This protein binds this small molecule.
Small molecule (SMILES): O=C(N[C@H](CO)[C@H](O)c1ccc([N+](=O)[O-])cc1)C(Br)Br

Binding-site contacts:
Ligand atom O4 contacts residue THR46 of chain 2.B at 2.7 Å (h-bond).
Ligand atom BR1 contacts residue GLN129 of chain 2.B at 3.9 Å.
Ligand atom C2 contacts residue GLY43 of chain 2.B at 3.5 Å.
Ligand atom C1 contacts residue GLY43 of chain 2.B at 3.0 Å.
Ligand atom N2 contacts residue THR46 of chain 2.B at 3.3 Å.
Ligand atom C2 contacts residue THR46 of chain 2.B at 3.4 Å.
Ligand atom C1 contacts residue THR131 of chain 2.B at 4.4 Å.
Ligand atom O5 contacts residue GLY43 of chain 2.B at 4.0 Å.
Ligand atom O5 contacts residue GLN44 of chain 2.B at 3.3 Å.
Ligand atom BR1 contacts residue THR46 of chain 2.B at 3.7 Å.
Ligand atom C4 contacts residue THR46 of chain 2.B at 3.8 Å.
Ligand atom C1 contacts residue THR46 of chain 2.B at 3.5 Å.
Ligand atom BR2 contacts residue GLY43 of chain 2.B at 3.7 Å.
Ligand atom C3 contacts residue THR46 of chain 2.B at 4.3 Å.
Ligand atom O2 contacts residue THR46 of chain 2.B at 4.1 Å.
Ligand atom N2 contacts residue GLN44 of chain 2.B at 4.4 Å.
Ligand atom N2 contacts residue GLY43 of chain 2.B at 3.0 Å (h-bond).
Ligand atom C3 contacts residue GLY43 of chain 2.B at 4.0 Å.

Sequence of chain 2.B:
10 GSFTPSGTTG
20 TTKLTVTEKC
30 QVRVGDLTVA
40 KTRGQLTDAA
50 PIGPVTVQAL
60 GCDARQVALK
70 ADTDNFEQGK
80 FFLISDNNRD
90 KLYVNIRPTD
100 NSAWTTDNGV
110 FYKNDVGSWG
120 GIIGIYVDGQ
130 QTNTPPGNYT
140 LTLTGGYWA